Sequence of chain 1.K:
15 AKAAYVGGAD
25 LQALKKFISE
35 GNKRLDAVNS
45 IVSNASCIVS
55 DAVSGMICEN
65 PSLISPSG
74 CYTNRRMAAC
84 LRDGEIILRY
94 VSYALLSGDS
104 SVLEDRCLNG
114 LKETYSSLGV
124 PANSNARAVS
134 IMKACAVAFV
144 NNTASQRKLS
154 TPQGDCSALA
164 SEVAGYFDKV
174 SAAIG

Sequence of chain 1.I:
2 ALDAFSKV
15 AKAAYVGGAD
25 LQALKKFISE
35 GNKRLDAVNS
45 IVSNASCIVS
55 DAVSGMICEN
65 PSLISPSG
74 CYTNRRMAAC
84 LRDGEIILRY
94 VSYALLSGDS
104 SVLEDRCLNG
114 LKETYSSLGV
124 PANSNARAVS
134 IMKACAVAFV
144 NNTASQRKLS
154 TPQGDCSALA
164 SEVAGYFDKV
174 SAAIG

Sequence of chain 1.J:
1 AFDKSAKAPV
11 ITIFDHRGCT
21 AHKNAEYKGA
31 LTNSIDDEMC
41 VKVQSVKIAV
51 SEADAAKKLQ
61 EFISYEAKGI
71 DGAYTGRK

This protein binds this small molecule.
Small molecule (SMILES): CCC1=C(C)[C@@H](Cc2[nH]c(/C=C3\N=C(/C=C4\NC(=O)[C@H](C)[C@H]4CC)C(C)=C3CCC(=O)O)c(/C=C/C(=O)O)c2C)NC1=O

Binding-site contacts:
Ligand atom C3D contacts residue CYS62 of chain 1.I at 2.7 Å (hydrophobic).
Ligand atom CBA contacts residue CYS51 of chain 1.I at 2.8 Å (hydrophobic).
Ligand atom C1B contacts residue CYS138 of chain 1.I at 3.2 Å (hydrophobic).
Ligand atom CMC contacts residue THR75 of chain 1.J at 3.3 Å.
Ligand atom OA contacts residue ASP71 of chain 1.J at 3.2 Å (salt-bridge).
Ligand atom OA contacts residue SER148 of chain 1.I at 2.7 Å (h-bond).
Ligand atom CMD contacts residue GLY59 of chain 1.I at 3.4 Å.
Ligand atom NB contacts residue ASP55 of chain 1.I at 2.7 Å (salt-bridge).
Ligand atom O1B contacts residue LYS151 of chain 1.K at 3.0 Å (salt-bridge).
Ligand atom CBA contacts residue GOL1 of chain 1.OA at 3.5 Å.
Ligand atom O1B contacts residue ASP71 of chain 1.J at 3.3 Å.
Ligand atom OD contacts residue TYR74 of chain 1.J at 3.4 Å.
Ligand atom CMD contacts residue ASP55 of chain 1.I at 3.3 Å.
Ligand atom C2A contacts residue CYS51 of chain 1.I at 3.3 Å (hydrophobic).
Ligand atom C1C contacts residue GLY72 of chain 1.J at 3.4 Å.
Ligand atom CBD contacts residue CYS62 of chain 1.I at 2.8 Å (hydrophobic).
Ligand atom ND contacts residue ALA73 of chain 1.J at 2.9 Å (h-bond).
Ligand atom NA contacts residue ASP71 of chain 1.J at 2.7 Å (salt-bridge).
Ligand atom C4D contacts residue CYS62 of chain 1.I at 3.2 Å (hydrophobic).
Ligand atom CMC contacts residue ARG130 of chain 1.I at 3.5 Å.
Ligand atom CMD contacts residue SER58 of chain 1.I at 3.5 Å.
Ligand atom OD contacts residue CYS62 of chain 1.I at 3.2 Å (h-bond).
Ligand atom OA contacts residue GLN149 of chain 1.I at 2.9 Å (h-bond).
Ligand atom CGB contacts residue GLY72 of chain 1.J at 3.4 Å.
Ligand atom NB contacts residue CYS138 of chain 1.I at 3.3 Å (h-bond).
Ligand atom OD contacts residue GLY76 of chain 1.J at 3.1 Å (h-bond).
Ligand atom C3A contacts residue CYS51 of chain 1.I at 2.8 Å (hydrophobic).
Ligand atom CAB contacts residue ALA137 of chain 1.I at 3.5 Å (hydrophobic).
Ligand atom C2D contacts residue LYS68 of chain 1.J at 3.5 Å.
Ligand atom CMB contacts residue ASP71 of chain 1.J at 3.5 Å.
Ligand atom OD contacts residue THR75 of chain 1.J at 2.9 Å (h-bond).
Ligand atom CMD contacts residue ALA67 of chain 1.J at 3.1 Å (hydrophobic).
Ligand atom CAA contacts residue CYS51 of chain 1.I at 1.8 Å (hydrophobic).
Ligand atom NC contacts residue ASP55 of chain 1.I at 2.8 Å (salt-bridge).
Ligand atom CAD contacts residue CYS62 of chain 1.I at 1.8 Å (hydrophobic).
Ligand atom O1B contacts residue GLY72 of chain 1.J at 2.8 Å (h-bond).
Ligand atom CHA contacts residue CYS138 of chain 1.I at 3.5 Å (hydrophobic).
Ligand atom CMB contacts residue ALA147 of chain 1.I at 3.4 Å (hydrophobic).
Ligand atom C1A contacts residue ASP71 of chain 1.J at 3.3 Å.
Ligand atom CHB contacts residue GLY72 of chain 1.J at 3.5 Å.